Binding-site contacts:
Ligand atom C3 contacts residue ASN170 of chain 2.F at 3.7 Å.
Ligand atom N2 contacts residue ASN170 of chain 2.F at 2.8 Å (h-bond).
Ligand atom O7 contacts residue ASN170 of chain 2.F at 3.5 Å (h-bond).
Ligand atom C4 contacts residue ASN170 of chain 2.F at 4.1 Å.
Ligand atom C7 contacts residue ASN170 of chain 2.F at 3.4 Å.
Ligand atom C6 contacts residue ASN168 of chain 2.F at 4.0 Å.
Ligand atom C1 contacts residue ASN170 of chain 2.F at 1.4 Å.
Ligand atom C5 contacts residue ASN168 of chain 2.F at 4.3 Å.
Ligand atom O5 contacts residue ASN170 of chain 2.F at 2.4 Å (h-bond).
Ligand atom C2 contacts residue ASN170 of chain 2.F at 2.3 Å.
Ligand atom C5 contacts residue ASN170 of chain 2.F at 3.7 Å.
Ligand atom O5 contacts residue ASN168 of chain 2.F at 4.4 Å.

The small molecule below binds the protein below.
Small molecule (SMILES): CC(=O)N[C@@H]1[C@@H](O)[C@H](O)[C@@H](CO)O[C@H]1O

Sequence of chain 2.F:
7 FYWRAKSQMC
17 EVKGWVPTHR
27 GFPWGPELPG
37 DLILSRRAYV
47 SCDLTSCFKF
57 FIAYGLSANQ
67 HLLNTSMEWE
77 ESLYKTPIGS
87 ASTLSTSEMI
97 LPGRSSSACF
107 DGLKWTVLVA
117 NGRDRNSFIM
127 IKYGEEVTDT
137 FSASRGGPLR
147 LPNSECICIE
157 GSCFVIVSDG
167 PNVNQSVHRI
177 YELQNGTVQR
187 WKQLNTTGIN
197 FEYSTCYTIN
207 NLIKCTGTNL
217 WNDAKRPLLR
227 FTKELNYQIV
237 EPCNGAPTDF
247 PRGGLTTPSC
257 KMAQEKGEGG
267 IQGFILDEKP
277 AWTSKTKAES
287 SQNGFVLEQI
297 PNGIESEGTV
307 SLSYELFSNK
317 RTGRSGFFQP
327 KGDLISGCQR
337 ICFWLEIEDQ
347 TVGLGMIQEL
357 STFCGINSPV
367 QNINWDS